Sequence of chain 1.B:
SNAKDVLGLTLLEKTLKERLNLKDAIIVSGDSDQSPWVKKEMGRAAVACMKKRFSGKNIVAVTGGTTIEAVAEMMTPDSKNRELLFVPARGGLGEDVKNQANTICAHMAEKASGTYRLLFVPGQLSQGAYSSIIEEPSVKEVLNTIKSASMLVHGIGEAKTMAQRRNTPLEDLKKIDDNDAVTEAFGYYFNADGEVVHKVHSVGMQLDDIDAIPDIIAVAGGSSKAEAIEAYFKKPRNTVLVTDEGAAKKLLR

Binding-site contacts:
Ligand atom O3 contacts residue THR63 of chain 1.B at 3.6 Å (h-bond).
Ligand atom O4 contacts residue GLY157 of chain 1.B at 3.0 Å (h-bond).
Ligand atom O4 contacts residue ILE156 of chain 1.B at 3.1 Å.
Ligand atom C1 contacts residue ARG166 of chain 1.B at 3.5 Å.
Ligand atom P contacts residue THR66 of chain 1.B at 3.5 Å.
Ligand atom O3P contacts residue THR67 of chain 1.B at 2.6 Å (h-bond).
Ligand atom O1 contacts residue GLU95 of chain 1.B at 2.7 Å (salt-bridge).
Ligand atom P contacts residue LYS225 of chain 1.B at 3.8 Å.
Ligand atom O3 contacts residue GLY155 of chain 1.B at 3.0 Å (h-bond).
Ligand atom O5 contacts residue GLU95 of chain 1.B at 3.8 Å.
Ligand atom C2 contacts residue THR63 of chain 1.B at 3.8 Å.
Ligand atom C2 contacts residue ARG166 of chain 1.B at 3.8 Å.
Ligand atom O5 contacts residue GLY65 of chain 1.B at 3.5 Å.
Ligand atom O1P contacts residue ARG165 of chain 1.B at 2.8 Å (salt-bridge).
Ligand atom O1P contacts residue GLY65 of chain 1.B at 3.8 Å.
Ligand atom O1 contacts residue ARG166 of chain 1.B at 3.7 Å.
Ligand atom O3P contacts residue LYS225 of chain 1.B at 3.8 Å.
Ligand atom O3P contacts residue THR66 of chain 1.B at 3.5 Å (h-bond).
Ligand atom O6 contacts residue ARG165 of chain 1.B at 3.1 Å (salt-bridge).
Ligand atom O4 contacts residue GLU184 of chain 1.B at 2.8 Å (salt-bridge).
Ligand atom O6 contacts residue GLY65 of chain 1.B at 3.8 Å.
Ligand atom O5 contacts residue GLY64 of chain 1.B at 3.5 Å (h-bond).
Ligand atom O2 contacts residue ARG166 of chain 1.B at 3.3 Å (salt-bridge).
Ligand atom C5 contacts residue ARG165 of chain 1.B at 3.8 Å.
Ligand atom C4 contacts residue GLU184 of chain 1.B at 3.5 Å.
Ligand atom O1 contacts residue GLY65 of chain 1.B at 3.7 Å.
Ligand atom O2 contacts residue LEU93 of chain 1.B at 3.8 Å.
Ligand atom O2P contacts residue LYS225 of chain 1.B at 2.7 Å (salt-bridge).
Ligand atom P contacts residue ARG165 of chain 1.B at 3.8 Å.
Ligand atom C4 contacts residue GLY155 of chain 1.B at 3.5 Å.
Ligand atom O4 contacts residue GLY155 of chain 1.B at 3.5 Å.
Ligand atom O2 contacts residue PHE186 of chain 1.B at 3.8 Å.
Ligand atom C1 contacts residue GLU95 of chain 1.B at 3.2 Å.
Ligand atom O1 contacts residue GLY64 of chain 1.B at 3.6 Å.
Ligand atom C3 contacts residue PHE186 of chain 1.B at 3.6 Å (hydrophobic).
Ligand atom O1P contacts residue THR66 of chain 1.B at 2.6 Å (h-bond).
Ligand atom O5 contacts residue ARG165 of chain 1.B at 3.2 Å (salt-bridge).
Ligand atom O2 contacts residue THR63 of chain 1.B at 3.7 Å.
Ligand atom O3 contacts residue PHE186 of chain 1.B at 2.9 Å (h-bond).
Ligand atom C3 contacts residue GLU184 of chain 1.B at 3.3 Å.

The small molecule below binds the protein below.
Small molecule (SMILES): O=P(O)(O)OC[C@H]1O[C@@H](O)[C@H](O)[C@@H](O)[C@@H]1O